Sequence of chain 1.A:
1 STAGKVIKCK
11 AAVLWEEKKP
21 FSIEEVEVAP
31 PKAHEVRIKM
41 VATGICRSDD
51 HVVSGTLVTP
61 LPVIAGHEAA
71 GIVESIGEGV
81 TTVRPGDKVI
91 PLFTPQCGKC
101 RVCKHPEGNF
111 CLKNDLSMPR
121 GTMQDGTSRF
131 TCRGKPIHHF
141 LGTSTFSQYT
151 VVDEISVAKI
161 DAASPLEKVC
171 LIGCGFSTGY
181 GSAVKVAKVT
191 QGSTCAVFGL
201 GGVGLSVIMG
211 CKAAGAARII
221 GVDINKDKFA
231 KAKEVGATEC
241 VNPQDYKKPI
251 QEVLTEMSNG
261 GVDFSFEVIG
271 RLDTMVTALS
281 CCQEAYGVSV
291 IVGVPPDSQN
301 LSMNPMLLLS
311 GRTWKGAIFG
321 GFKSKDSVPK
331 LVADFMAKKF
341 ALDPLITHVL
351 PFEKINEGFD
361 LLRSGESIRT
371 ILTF

Binding-site contacts:
Ligand atom CI3 contacts residue LYS212 of chain 1.A at 3.4 Å.
Ligand atom CI5 contacts residue LYS212 of chain 1.A at 3.6 Å.
Ligand atom CI2 contacts residue LYS212 of chain 1.A at 2.1 Å.
Ligand atom CI6 contacts residue LYS212 of chain 1.A at 2.3 Å.
Ligand atom CI1 contacts residue LYS212 of chain 1.A at 1.2 Å.
Ligand atom CI4 contacts residue LYS212 of chain 1.A at 4.4 Å.
Ligand atom NI1 contacts residue LYS212 of chain 1.A at 2.2 Å (salt-bridge).

A small-molecule ligand and the protein it binds are described below.
Small molecule (SMILES): N=C(N)c1ccncc1